Sequence of chain 1.A:
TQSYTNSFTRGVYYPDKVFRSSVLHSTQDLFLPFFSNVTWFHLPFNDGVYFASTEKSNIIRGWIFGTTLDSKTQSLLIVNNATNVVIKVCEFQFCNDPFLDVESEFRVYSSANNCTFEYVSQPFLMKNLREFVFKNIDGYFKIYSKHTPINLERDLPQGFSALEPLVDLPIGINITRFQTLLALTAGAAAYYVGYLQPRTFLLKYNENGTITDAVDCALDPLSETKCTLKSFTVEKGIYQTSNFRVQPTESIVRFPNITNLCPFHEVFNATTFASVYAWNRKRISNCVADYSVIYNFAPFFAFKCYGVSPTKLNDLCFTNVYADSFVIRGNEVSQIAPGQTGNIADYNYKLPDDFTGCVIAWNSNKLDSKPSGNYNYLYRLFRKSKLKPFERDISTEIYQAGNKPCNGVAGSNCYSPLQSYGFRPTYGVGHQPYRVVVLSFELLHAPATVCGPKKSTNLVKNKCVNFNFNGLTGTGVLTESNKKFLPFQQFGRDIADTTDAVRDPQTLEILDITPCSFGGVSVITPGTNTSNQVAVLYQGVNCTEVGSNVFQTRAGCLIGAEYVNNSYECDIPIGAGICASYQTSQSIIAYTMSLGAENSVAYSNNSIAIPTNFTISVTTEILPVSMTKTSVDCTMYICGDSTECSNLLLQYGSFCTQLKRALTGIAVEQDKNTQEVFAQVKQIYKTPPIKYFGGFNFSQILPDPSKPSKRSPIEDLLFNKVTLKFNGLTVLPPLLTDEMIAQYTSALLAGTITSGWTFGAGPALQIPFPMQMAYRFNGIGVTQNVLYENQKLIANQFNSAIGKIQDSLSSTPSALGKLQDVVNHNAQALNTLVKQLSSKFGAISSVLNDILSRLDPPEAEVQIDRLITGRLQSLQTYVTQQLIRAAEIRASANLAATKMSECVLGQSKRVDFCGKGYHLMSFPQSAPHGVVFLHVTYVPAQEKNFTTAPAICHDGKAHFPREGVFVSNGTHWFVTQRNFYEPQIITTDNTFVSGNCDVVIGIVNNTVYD

Binding-site contacts:
Ligand atom C5 contacts residue ASN338 of chain 1.A at 3.8 Å.
Ligand atom O5 contacts residue ASN338 of chain 1.A at 2.6 Å (h-bond).
Ligand atom C1 contacts residue ASN338 of chain 1.A at 1.4 Å.
Ligand atom C2 contacts residue ASN338 of chain 1.A at 2.1 Å.
Ligand atom C3 contacts residue ASN338 of chain 1.A at 3.5 Å.
Ligand atom O3 contacts residue ASN338 of chain 1.A at 4.5 Å.
Ligand atom C8 contacts residue ASN338 of chain 1.A at 3.4 Å.
Ligand atom O7 contacts residue ASN338 of chain 1.A at 3.9 Å.
Ligand atom N2 contacts residue ASN338 of chain 1.A at 2.4 Å (h-bond).
Ligand atom C8 contacts residue THR340 of chain 1.A at 4.3 Å.
Ligand atom C4 contacts residue ASN338 of chain 1.A at 4.1 Å.
Ligand atom C7 contacts residue ASN338 of chain 1.A at 3.0 Å.

This protein binds this small molecule.
Small molecule (SMILES): CC(=O)N[C@@H]1[C@@H](O)[C@H](O)[C@@H](CO)O[C@H]1O